Binding-site contacts:
Ligand atom C16 contacts residue PHE104 of chain 1.A at 4.2 Å (hydrophobic).
Ligand atom C18 contacts residue PHE104 of chain 1.A at 4.0 Å (hydrophobic).
Ligand atom C19 contacts residue PHE95 of chain 1.A at 4.2 Å (hydrophobic).
Ligand atom C18 contacts residue ILE105 of chain 1.A at 4.3 Å (hydrophobic).
Ligand atom O1 contacts residue ALA98 of chain 1.A at 3.4 Å (h-bond).
Ligand atom C15 contacts residue PHE104 of chain 1.A at 4.0 Å (hydrophobic).
Ligand atom C2 contacts residue ALA97 of chain 1.A at 3.9 Å (hydrophobic).
Ligand atom O1 contacts residue ALA97 of chain 1.A at 3.4 Å.
Ligand atom C2 contacts residue PHE95 of chain 1.A at 3.8 Å (hydrophobic).
Ligand atom C24 contacts residue LEU83 of chain 1.A at 3.8 Å (hydrophobic).
Ligand atom C19 contacts residue ILE105 of chain 1.A at 3.6 Å (hydrophobic).
Ligand atom C26 contacts residue LEU83 of chain 1.A at 4.3 Å (hydrophobic).
Ligand atom C3 contacts residue ALA98 of chain 1.A at 4.3 Å (hydrophobic).
Ligand atom C4 contacts residue ALA98 of chain 1.A at 4.1 Å (hydrophobic).
Ligand atom C4 contacts residue GLY101 of chain 1.A at 3.9 Å.
Ligand atom C4 contacts residue ALA97 of chain 1.A at 4.1 Å (hydrophobic).
Ligand atom C19 contacts residue GLY101 of chain 1.A at 3.8 Å.
Ligand atom C22 contacts residue PHE87 of chain 1.A at 4.4 Å (hydrophobic).
Ligand atom C3 contacts residue ALA97 of chain 1.A at 4.1 Å (hydrophobic).
Ligand atom C5 contacts residue GLY101 of chain 1.A at 3.9 Å.
Ligand atom O1 contacts residue CYS96 of chain 1.A at 4.4 Å.
Ligand atom C6 contacts residue GLY101 of chain 1.A at 3.4 Å.
Ligand atom C20 contacts residue PHE87 of chain 1.A at 3.9 Å (hydrophobic).
Ligand atom C7 contacts residue GLY101 of chain 1.A at 4.0 Å.
Ligand atom C21 contacts residue PHE87 of chain 1.A at 4.3 Å (hydrophobic).
Ligand atom C18 contacts residue PHE87 of chain 1.A at 3.7 Å (hydrophobic).

Sequence of chain 1.A:
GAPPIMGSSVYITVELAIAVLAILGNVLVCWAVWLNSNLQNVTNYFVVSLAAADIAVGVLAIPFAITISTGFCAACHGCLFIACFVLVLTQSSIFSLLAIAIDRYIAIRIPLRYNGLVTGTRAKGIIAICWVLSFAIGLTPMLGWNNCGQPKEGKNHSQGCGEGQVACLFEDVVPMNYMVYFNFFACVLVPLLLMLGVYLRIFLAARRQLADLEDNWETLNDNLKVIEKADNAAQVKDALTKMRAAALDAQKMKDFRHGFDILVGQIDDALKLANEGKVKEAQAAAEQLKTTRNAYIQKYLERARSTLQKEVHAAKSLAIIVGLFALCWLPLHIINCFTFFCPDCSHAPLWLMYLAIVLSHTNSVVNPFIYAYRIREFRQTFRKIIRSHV

A small-molecule ligand and the protein it binds are described below.
Small molecule (SMILES): CC(C)CCC[C@@H](C)[C@H]1CC[C@H]2[C@@H]3CC=C4C[C@@H](O)CC[C@]4(C)[C@H]3CC[C@]12C